Sequence of chain 1.F:
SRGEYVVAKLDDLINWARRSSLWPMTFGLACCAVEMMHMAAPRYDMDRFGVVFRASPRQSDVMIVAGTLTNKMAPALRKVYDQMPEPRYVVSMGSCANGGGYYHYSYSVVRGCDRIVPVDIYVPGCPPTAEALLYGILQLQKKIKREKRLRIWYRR

Sequence of chain 1.I:
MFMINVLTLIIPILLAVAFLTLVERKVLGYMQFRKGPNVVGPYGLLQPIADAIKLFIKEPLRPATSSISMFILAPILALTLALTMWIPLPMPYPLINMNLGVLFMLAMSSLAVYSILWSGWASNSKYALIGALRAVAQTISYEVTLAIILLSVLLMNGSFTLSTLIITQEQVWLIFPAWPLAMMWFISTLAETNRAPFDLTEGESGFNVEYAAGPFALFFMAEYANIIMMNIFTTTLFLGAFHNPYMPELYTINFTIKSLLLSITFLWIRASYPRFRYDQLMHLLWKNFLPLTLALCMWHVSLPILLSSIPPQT

This protein binds this small molecule.
Small molecule (SMILES): C=C(C)[C@H]1Cc2c(ccc3c2O[C@@H]2COc4cc(OC)c(OC)cc4[C@@H]2C3=O)O1

Binding-site contacts:
Ligand atom O13 contacts residue PHE224 of chain 1.I at 4.1 Å.
Ligand atom C27 contacts residue ARG274 of chain 1.I at 3.5 Å.
Ligand atom C01 contacts residue ALA18 of chain 1.I at 3.9 Å (hydrophobic).
Ligand atom C23 contacts residue PHE224 of chain 1.I at 3.6 Å (hydrophobic).
Ligand atom C05 contacts residue THR21 of chain 1.I at 3.9 Å.
Ligand atom C10 contacts residue TRP90 of chain 1.F at 3.8 Å (hydrophobic).
Ligand atom C24 contacts residue PHE224 of chain 1.I at 3.4 Å (hydrophobic).
Ligand atom C01 contacts residue ALA52 of chain 1.I at 3.8 Å (hydrophobic).
Ligand atom C01 contacts residue PRO48 of chain 1.I at 3.4 Å (hydrophobic).
Ligand atom C29 contacts residue PHE120 of chain 1.F at 3.9 Å (hydrophobic).
Ligand atom C09 contacts residue PHE224 of chain 1.I at 3.5 Å (hydrophobic).
Ligand atom O13 contacts residue THR21 of chain 1.I at 3.8 Å.
Ligand atom O16 contacts residue VAL119 of chain 1.F at 3.7 Å.
Ligand atom C12 contacts residue PHE224 of chain 1.I at 3.5 Å (hydrophobic).
Ligand atom C24 contacts residue ARG121 of chain 1.F at 3.6 Å.
Ligand atom C07 contacts residue LEU55 of chain 1.I at 3.5 Å (hydrophobic).
Ligand atom C15 contacts residue TRP90 of chain 1.F at 3.9 Å (hydrophobic).
Ligand atom C06 contacts residue PHE224 of chain 1.I at 3.7 Å (hydrophobic).
Ligand atom C07 contacts residue PHE224 of chain 1.I at 3.7 Å (hydrophobic).
Ligand atom C11 contacts residue PHE224 of chain 1.I at 3.5 Å (hydrophobic).
Ligand atom O13 contacts residue ASP51 of chain 1.I at 3.7 Å.
Ligand atom O25 contacts residue PHE224 of chain 1.I at 3.5 Å.
Ligand atom C18 contacts residue VAL119 of chain 1.F at 4.1 Å (hydrophobic).
Ligand atom O25 contacts residue ARG121 of chain 1.F at 3.0 Å (salt-bridge).
Ligand atom C10 contacts residue PHE220 of chain 1.I at 3.6 Å (hydrophobic).
Ligand atom O26 contacts residue ARG274 of chain 1.I at 3.8 Å.
Ligand atom C11 contacts residue TRP90 of chain 1.F at 4.0 Å (hydrophobic).
Ligand atom C06 contacts residue ASP51 of chain 1.I at 3.5 Å.
Ligand atom O08 contacts residue LEU55 of chain 1.I at 3.3 Å.
Ligand atom C03 contacts residue PHE224 of chain 1.I at 4.1 Å (hydrophobic).
Ligand atom C05 contacts residue ASP51 of chain 1.I at 3.3 Å.
Ligand atom C09 contacts residue PHE220 of chain 1.I at 4.1 Å (hydrophobic).
Ligand atom O16 contacts residue ARG25 of chain 1.I at 4.0 Å.
Ligand atom C12 contacts residue ASP51 of chain 1.I at 3.8 Å.
Ligand atom C09 contacts residue TRP90 of chain 1.F at 4.1 Å (hydrophobic).
Ligand atom C15 contacts residue ASP51 of chain 1.I at 3.9 Å.
Ligand atom C09 contacts residue LEU55 of chain 1.I at 3.5 Å (hydrophobic).
Ligand atom C11 contacts residue ARG121 of chain 1.F at 4.1 Å.
Ligand atom C15 contacts residue ARG25 of chain 1.I at 4.0 Å.
Ligand atom C10 contacts residue PHE224 of chain 1.I at 3.5 Å (hydrophobic).